Binding-site contacts:
Ligand atom C contacts residue LYS33 of chain 2.A at 3.5 Å.
Ligand atom N contacts residue HIS158 of chain 2.A at 3.8 Å.
Ligand atom OXT contacts residue ARG129 of chain 2.A at 3.3 Å (salt-bridge).
Ligand atom CA contacts residue TYR253 of chain 1.A at 3.7 Å (hydrophobic).
Ligand atom CA contacts residue PLP1 of chain 2.B at 3.7 Å.
Ligand atom CD contacts residue TYR341 of chain 2.A at 3.8 Å (hydrophobic).
Ligand atom NZ contacts residue LYS33 of chain 2.A at 2.7 Å (salt-bridge).
Ligand atom OXT contacts residue ASP302 of chain 1.A at 2.8 Å (salt-bridge).
Ligand atom CG contacts residue MET301 of chain 1.A at 3.0 Å (hydrophobic).
Ligand atom OXT contacts residue MET303 of chain 1.A at 3.6 Å (h-bond).
Ligand atom CA contacts residue ARG129 of chain 2.A at 3.1 Å.
Ligand atom N contacts residue PLP1 of chain 2.B at 2.9 Å (h-bond).
Ligand atom CG contacts residue TYR253 of chain 1.A at 3.4 Å (hydrophobic).
Ligand atom CA contacts residue LYS33 of chain 2.A at 3.0 Å.
Ligand atom CB contacts residue ARG129 of chain 2.A at 3.2 Å.
Ligand atom O contacts residue ARG129 of chain 2.A at 3.7 Å.
Ligand atom CB contacts residue MET301 of chain 1.A at 3.0 Å (hydrophobic).
Ligand atom CD contacts residue MET301 of chain 1.A at 3.6 Å (hydrophobic).
Ligand atom NZ contacts residue TYR253 of chain 1.A at 3.2 Å (h-bond).
Ligand atom NZ contacts residue PLP1 of chain 2.B at 2.1 Å.
Ligand atom CD contacts residue TYR272 of chain 1.A at 3.4 Å (hydrophobic).
Ligand atom NZ contacts residue TYR37 of chain 2.A at 3.7 Å.
Ligand atom C contacts residue ARG129 of chain 2.A at 3.1 Å.
Ligand atom O contacts residue MET303 of chain 1.A at 3.6 Å.
Ligand atom O contacts residue LYS33 of chain 2.A at 3.1 Å (salt-bridge).
Ligand atom CE contacts residue TYR253 of chain 1.A at 2.8 Å (hydrophobic).
Ligand atom CE contacts residue TYR341 of chain 2.A at 3.7 Å (hydrophobic).
Ligand atom CG contacts residue TYR272 of chain 1.A at 3.5 Å (hydrophobic).
Ligand atom N contacts residue TYR253 of chain 1.A at 2.7 Å (h-bond).
Ligand atom OXT contacts residue MET301 of chain 1.A at 3.4 Å (h-bond).
Ligand atom CB contacts residue TYR253 of chain 1.A at 3.4 Å (hydrophobic).
Ligand atom N contacts residue LYS33 of chain 2.A at 3.1 Å (salt-bridge).
Ligand atom C contacts residue PLP1 of chain 2.B at 3.8 Å.
Ligand atom O contacts residue ASP302 of chain 1.A at 3.0 Å (salt-bridge).
Ligand atom C contacts residue ASP302 of chain 1.A at 3.4 Å.
Ligand atom N contacts residue ARG129 of chain 2.A at 2.7 Å (salt-bridge).
Ligand atom OXT contacts residue SER300 of chain 1.A at 3.4 Å.
Ligand atom CB contacts residue SER300 of chain 1.A at 3.2 Å.
Ligand atom CE contacts residue PLP1 of chain 2.B at 3.6 Å.
Ligand atom O contacts residue PLP1 of chain 2.B at 3.1 Å (h-bond).

A protein and the small-molecule ligand that binds it are described below.
Small molecule (SMILES): NCCCC[C@@H](N)C(=O)O

Sequence of chain 2.A:
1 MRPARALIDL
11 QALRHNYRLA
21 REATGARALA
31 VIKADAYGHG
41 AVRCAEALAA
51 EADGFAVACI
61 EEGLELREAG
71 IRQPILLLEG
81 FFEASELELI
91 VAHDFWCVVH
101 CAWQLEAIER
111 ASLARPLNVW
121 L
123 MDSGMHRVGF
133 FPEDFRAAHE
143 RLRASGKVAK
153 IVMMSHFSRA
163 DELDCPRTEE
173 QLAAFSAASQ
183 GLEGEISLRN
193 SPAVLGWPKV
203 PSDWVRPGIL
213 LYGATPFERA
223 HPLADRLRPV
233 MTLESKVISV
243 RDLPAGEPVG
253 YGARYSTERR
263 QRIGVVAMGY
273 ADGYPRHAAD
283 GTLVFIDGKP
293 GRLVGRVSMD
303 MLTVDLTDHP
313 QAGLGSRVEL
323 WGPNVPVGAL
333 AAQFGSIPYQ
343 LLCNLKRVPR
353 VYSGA

Sequence of chain 1.A:
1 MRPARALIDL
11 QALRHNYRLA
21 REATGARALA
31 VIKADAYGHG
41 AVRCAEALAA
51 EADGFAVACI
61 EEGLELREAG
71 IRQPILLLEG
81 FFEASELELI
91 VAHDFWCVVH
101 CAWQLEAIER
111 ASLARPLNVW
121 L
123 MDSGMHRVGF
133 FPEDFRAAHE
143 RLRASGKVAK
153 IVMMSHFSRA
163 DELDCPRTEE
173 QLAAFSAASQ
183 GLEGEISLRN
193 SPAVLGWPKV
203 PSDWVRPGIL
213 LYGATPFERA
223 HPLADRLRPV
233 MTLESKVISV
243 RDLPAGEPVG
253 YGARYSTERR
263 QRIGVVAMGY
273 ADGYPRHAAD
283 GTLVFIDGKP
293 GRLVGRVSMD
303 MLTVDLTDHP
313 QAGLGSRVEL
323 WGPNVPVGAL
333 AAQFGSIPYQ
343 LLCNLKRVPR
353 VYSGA